Binding-site contacts:
Ligand atom C20 contacts residue ASP78 of chain 1.B at 3.4 Å.
Ligand atom C10 contacts residue ALA40 of chain 1.B at 3.8 Å (hydrophobic).
Ligand atom C17 contacts residue LEU92 of chain 1.B at 3.9 Å (hydrophobic).
Ligand atom C08 contacts residue GLY82 of chain 1.B at 3.7 Å.
Ligand atom O11 contacts residue MET83 of chain 1.B at 3.7 Å.
Ligand atom C21 contacts residue THR169 of chain 1.B at 3.5 Å.
Ligand atom C16 contacts residue LEU92 of chain 1.B at 3.8 Å (hydrophobic).
Ligand atom O11 contacts residue THR169 of chain 1.B at 2.5 Å (h-bond).
Ligand atom C18 contacts residue ASN36 of chain 1.B at 3.5 Å.
Ligand atom C07 contacts residue ILE81 of chain 1.B at 3.8 Å (hydrophobic).
Ligand atom C06 contacts residue TYR46 of chain 1.D at 3.5 Å (hydrophobic).
Ligand atom C20 contacts residue ASN36 of chain 1.B at 3.8 Å.
Ligand atom C16 contacts residue PHE123 of chain 1.B at 3.5 Å (hydrophobic).
Ligand atom C07 contacts residue TYR46 of chain 1.D at 3.4 Å (hydrophobic).
Ligand atom O19 contacts residue VAL171 of chain 1.B at 3.4 Å.
Ligand atom C15 contacts residue ASN36 of chain 1.B at 3.6 Å.
Ligand atom C24 contacts residue ASN36 of chain 1.B at 3.8 Å.
Ligand atom O11 contacts residue GLY82 of chain 1.B at 3.6 Å.
Ligand atom O22 contacts residue SER37 of chain 1.B at 3.9 Å.
Ligand atom N05 contacts residue TYR46 of chain 1.D at 3.5 Å.
Ligand atom C10 contacts residue MET83 of chain 1.B at 3.9 Å (hydrophobic).
Ligand atom C08 contacts residue TYR46 of chain 1.D at 3.5 Å (hydrophobic).
Ligand atom O19 contacts residue ASN36 of chain 1.B at 3.7 Å.
Ligand atom C20 contacts residue THR169 of chain 1.B at 3.8 Å.
Ligand atom C20 contacts residue SER37 of chain 1.B at 3.9 Å.
Ligand atom O22 contacts residue THR169 of chain 1.B at 3.5 Å.
Ligand atom C14 contacts residue ASN36 of chain 1.B at 3.9 Å.
Ligand atom O22 contacts residue ALA40 of chain 1.B at 3.2 Å.
Ligand atom C17 contacts residue PHE123 of chain 1.B at 3.9 Å (hydrophobic).
Ligand atom C13 contacts residue MET83 of chain 1.B at 3.8 Å (hydrophobic).
Ligand atom C10 contacts residue THR169 of chain 1.B at 3.4 Å.
Ligand atom C08 contacts residue ILE81 of chain 1.B at 3.7 Å (hydrophobic).
Ligand atom C21 contacts residue ASP78 of chain 1.B at 3.4 Å.
Ligand atom O19 contacts residue LEU33 of chain 1.B at 3.8 Å.
Ligand atom C06 contacts residue ILE81 of chain 1.B at 3.5 Å (hydrophobic).
Ligand atom C17 contacts residue ASN36 of chain 1.B at 3.5 Å.
Ligand atom N09 contacts residue ALA40 of chain 1.B at 3.7 Å.
Ligand atom O22 contacts residue ASP78 of chain 1.B at 2.5 Å (salt-bridge).
Ligand atom C15 contacts residue PHE123 of chain 1.B at 3.7 Å (hydrophobic).
Ligand atom C12 contacts residue THR169 of chain 1.B at 3.6 Å.

Sequence of chain 1.B:
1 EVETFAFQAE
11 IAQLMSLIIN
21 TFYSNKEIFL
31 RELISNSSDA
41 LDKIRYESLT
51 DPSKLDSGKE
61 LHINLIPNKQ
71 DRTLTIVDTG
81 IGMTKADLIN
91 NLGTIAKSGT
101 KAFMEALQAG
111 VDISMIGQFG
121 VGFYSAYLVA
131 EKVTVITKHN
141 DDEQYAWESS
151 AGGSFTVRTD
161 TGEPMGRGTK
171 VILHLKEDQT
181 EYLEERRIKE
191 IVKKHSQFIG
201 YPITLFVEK

Sequence of chain 1.D:
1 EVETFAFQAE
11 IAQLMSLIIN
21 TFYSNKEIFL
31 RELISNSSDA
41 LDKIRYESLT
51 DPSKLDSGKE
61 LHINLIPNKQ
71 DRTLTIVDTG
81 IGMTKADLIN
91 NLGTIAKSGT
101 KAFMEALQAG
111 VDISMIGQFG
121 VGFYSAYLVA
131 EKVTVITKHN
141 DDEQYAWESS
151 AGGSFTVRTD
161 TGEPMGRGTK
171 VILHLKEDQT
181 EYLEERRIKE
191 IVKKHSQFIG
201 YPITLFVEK

The protein below binds the small molecule below.
Small molecule (SMILES): CCOc1ncc2c(n1)CCN(C(=O)c1cc(C(C)C)c(O)cc1O)C2